Sequence of chain 1.C:
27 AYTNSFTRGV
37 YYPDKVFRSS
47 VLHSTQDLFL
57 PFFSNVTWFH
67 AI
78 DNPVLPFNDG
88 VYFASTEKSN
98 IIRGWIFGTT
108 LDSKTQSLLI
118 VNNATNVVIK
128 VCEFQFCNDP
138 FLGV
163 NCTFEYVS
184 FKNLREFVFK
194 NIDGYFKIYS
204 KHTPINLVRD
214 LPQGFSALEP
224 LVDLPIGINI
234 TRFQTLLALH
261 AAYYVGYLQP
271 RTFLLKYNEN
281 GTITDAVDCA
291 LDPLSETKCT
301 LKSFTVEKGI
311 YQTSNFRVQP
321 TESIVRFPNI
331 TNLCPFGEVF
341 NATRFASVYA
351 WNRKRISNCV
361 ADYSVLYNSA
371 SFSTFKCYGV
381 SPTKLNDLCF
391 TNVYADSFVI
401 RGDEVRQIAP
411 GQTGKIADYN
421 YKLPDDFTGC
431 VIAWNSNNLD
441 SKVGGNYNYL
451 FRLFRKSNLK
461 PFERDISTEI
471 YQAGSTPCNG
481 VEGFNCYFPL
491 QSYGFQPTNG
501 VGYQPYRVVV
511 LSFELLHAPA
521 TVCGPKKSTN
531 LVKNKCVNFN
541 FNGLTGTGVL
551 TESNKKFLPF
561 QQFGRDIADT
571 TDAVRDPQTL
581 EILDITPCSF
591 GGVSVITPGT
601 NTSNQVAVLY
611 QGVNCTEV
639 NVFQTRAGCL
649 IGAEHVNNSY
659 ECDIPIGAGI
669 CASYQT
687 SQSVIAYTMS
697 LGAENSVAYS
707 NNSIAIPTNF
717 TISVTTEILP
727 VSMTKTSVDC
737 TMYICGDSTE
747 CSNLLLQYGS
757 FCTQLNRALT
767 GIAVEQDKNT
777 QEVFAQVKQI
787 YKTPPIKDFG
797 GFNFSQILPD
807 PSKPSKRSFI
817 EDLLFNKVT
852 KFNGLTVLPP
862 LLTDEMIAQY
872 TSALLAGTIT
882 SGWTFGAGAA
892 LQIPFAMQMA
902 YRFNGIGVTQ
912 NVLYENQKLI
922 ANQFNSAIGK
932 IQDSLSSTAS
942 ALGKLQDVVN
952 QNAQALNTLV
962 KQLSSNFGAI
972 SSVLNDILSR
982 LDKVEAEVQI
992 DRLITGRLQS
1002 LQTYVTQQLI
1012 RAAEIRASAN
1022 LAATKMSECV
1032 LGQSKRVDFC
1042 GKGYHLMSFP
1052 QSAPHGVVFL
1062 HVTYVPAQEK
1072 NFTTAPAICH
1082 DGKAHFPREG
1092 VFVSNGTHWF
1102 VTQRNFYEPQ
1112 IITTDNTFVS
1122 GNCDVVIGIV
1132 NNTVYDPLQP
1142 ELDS

This small molecule binds to this protein.
Small molecule (SMILES): CC(=O)N[C@@H]1[C@@H](O)[C@H](O)[C@@H](CO)O[C@H]1O

Binding-site contacts:
Ligand atom C3 contacts residue ASN329 of chain 1.C at 3.8 Å.
Ligand atom C7 contacts residue ASN329 of chain 1.C at 3.5 Å.
Ligand atom C5 contacts residue GLN578 of chain 1.C at 4.5 Å.
Ligand atom O5 contacts residue ASN329 of chain 1.C at 2.3 Å (h-bond).
Ligand atom C1 contacts residue ASN329 of chain 1.C at 1.4 Å.
Ligand atom N2 contacts residue ASN329 of chain 1.C at 3.0 Å (h-bond).
Ligand atom C3 contacts residue GLN578 of chain 1.C at 4.2 Å.
Ligand atom O7 contacts residue ASN329 of chain 1.C at 3.8 Å.
Ligand atom C4 contacts residue ASN329 of chain 1.C at 4.2 Å.
Ligand atom C8 contacts residue ASN329 of chain 1.C at 3.9 Å.
Ligand atom C5 contacts residue ASN329 of chain 1.C at 3.7 Å.
Ligand atom C2 contacts residue ASN329 of chain 1.C at 2.5 Å.